Binding-site contacts:
Ligand atom NH2 contacts residue ASP70 of chain 4.B at 3.0 Å (salt-bridge).
Ligand atom O9 contacts residue ALA166 of chain 4.B at 3.4 Å.
Ligand atom O9 contacts residue ARG144 of chain 4.B at 3.3 Å (salt-bridge).
Ligand atom C1 contacts residue ARG292 of chain 4.B at 3.5 Å.
Ligand atom C9 contacts residue GLU196 of chain 4.B at 3.3 Å.
Ligand atom O1B contacts residue TYR326 of chain 4.B at 3.4 Å (h-bond).
Ligand atom C4 contacts residue ASP70 of chain 4.B at 3.5 Å.
Ligand atom C1 contacts residue TYR326 of chain 4.B at 3.0 Å (hydrophobic).
Ligand atom NH2 contacts residue ARG75 of chain 4.B at 3.2 Å (salt-bridge).
Ligand atom C9 contacts residue ASN214 of chain 4.B at 3.6 Å.
Ligand atom C8 contacts residue GLU196 of chain 4.B at 3.5 Å.
Ligand atom O6 contacts residue TYR326 of chain 4.B at 3.2 Å (h-bond).
Ligand atom CZ contacts residue TRP98 of chain 4.B at 3.4 Å (hydrophobic).
Ligand atom C3 contacts residue TYR326 of chain 4.B at 2.9 Å (hydrophobic).
Ligand atom O10 contacts residue ARG71 of chain 4.B at 2.8 Å (salt-bridge).
Ligand atom C3 contacts residue ASP70 of chain 4.B at 3.4 Å.
Ligand atom NE contacts residue ASP70 of chain 4.B at 2.9 Å (salt-bridge).
Ligand atom O8 contacts residue GLU196 of chain 4.B at 2.7 Å (salt-bridge).
Ligand atom CZ contacts residue GLU38 of chain 4.B at 3.6 Å.
Ligand atom O8 contacts residue GLU197 of chain 4.B at 3.8 Å.
Ligand atom O1A contacts residue ARG292 of chain 4.B at 2.8 Å (salt-bridge).
Ligand atom O1B contacts residue ARG37 of chain 4.B at 2.8 Å (salt-bridge).
Ligand atom C2 contacts residue TYR326 of chain 4.B at 2.8 Å (hydrophobic).
Ligand atom C6 contacts residue GLU197 of chain 4.B at 3.6 Å.
Ligand atom NH1 contacts residue GLU147 of chain 4.B at 3.1 Å (salt-bridge).
Ligand atom O9 contacts residue GLU196 of chain 4.B at 2.5 Å (salt-bridge).
Ligand atom NE contacts residue GLU38 of chain 4.B at 3.3 Å (salt-bridge).
Ligand atom O1B contacts residue ARG292 of chain 4.B at 2.9 Å (salt-bridge).
Ligand atom NH1 contacts residue TRP98 of chain 4.B at 3.1 Å (h-bond).
Ligand atom C3 contacts residue GLU38 of chain 4.B at 3.6 Å.
Ligand atom C8 contacts residue ARG212 of chain 4.B at 3.7 Å.
Ligand atom O1A contacts residue TYR268 of chain 4.B at 3.4 Å (h-bond).
Ligand atom O1A contacts residue TYR326 of chain 4.B at 3.4 Å (h-bond).
Ligand atom O8 contacts residue ARG212 of chain 4.B at 3.6 Å.
Ligand atom O10 contacts residue ASP70 of chain 4.B at 3.4 Å.
Ligand atom C9 contacts residue ALA166 of chain 4.B at 3.5 Å (hydrophobic).
Ligand atom C11 contacts residue TRP98 of chain 4.B at 3.7 Å (hydrophobic).
Ligand atom NH2 contacts residue TRP98 of chain 4.B at 2.8 Å (h-bond).
Ligand atom O6 contacts residue ARG212 of chain 4.B at 3.5 Å (salt-bridge).
Ligand atom O1A contacts residue ARG212 of chain 4.B at 3.1 Å (salt-bridge).

Sequence of chain 4.B:
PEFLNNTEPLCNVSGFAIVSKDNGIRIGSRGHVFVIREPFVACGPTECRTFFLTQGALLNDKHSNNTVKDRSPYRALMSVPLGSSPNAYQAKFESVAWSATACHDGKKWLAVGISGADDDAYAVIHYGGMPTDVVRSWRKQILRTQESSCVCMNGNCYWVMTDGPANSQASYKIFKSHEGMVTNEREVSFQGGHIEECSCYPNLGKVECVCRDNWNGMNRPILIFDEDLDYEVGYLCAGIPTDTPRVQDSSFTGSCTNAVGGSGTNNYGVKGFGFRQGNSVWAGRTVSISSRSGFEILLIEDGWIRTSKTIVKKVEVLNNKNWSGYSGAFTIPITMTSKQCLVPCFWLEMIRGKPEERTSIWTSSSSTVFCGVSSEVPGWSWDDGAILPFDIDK

This protein binds this small molecule.
Small molecule (SMILES): [H]/N=C(\N)N[C@H]1C=C(C(=O)O)O[C@@H]([C@H](O)[C@H](O)CO)[C@@H]1NC(C)=O